Binding-site contacts:
Ligand atom C5 contacts residue PRO231 of chain 10.B at 3.4 Å (hydrophobic).
Ligand atom C4 contacts residue ASP232 of chain 10.B at 3.5 Å.
Ligand atom O1B contacts residue ASP91 of chain 10.B at 3.8 Å.
Ligand atom C4 contacts residue ARG104 of chain 10.B at 3.7 Å.
Ligand atom O7 contacts residue PRO274 of chain 10.A at 3.5 Å.
Ligand atom C4 contacts residue PRO274 of chain 10.A at 3.8 Å (hydrophobic).
Ligand atom N5 contacts residue ASN275 of chain 10.A at 3.5 Å (h-bond).
Ligand atom C11 contacts residue PRO231 of chain 10.B at 3.5 Å (hydrophobic).
Ligand atom O1B contacts residue ARG104 of chain 10.B at 2.4 Å (salt-bridge).
Ligand atom C5 contacts residue ASN275 of chain 10.A at 3.5 Å.
Ligand atom C11 contacts residue ILE233 of chain 10.B at 3.5 Å (hydrophobic).
Ligand atom O10 contacts residue LYS270 of chain 10.A at 3.0 Å (salt-bridge).
Ligand atom C4 contacts residue ASP91 of chain 10.B at 3.4 Å.
Ligand atom C4 contacts residue ASN275 of chain 10.A at 3.7 Å.
Ligand atom O3 contacts residue PRO274 of chain 10.A at 3.6 Å.
Ligand atom C7 contacts residue ASN180 of chain 10.B at 3.5 Å.
Ligand atom O6 contacts residue ASP91 of chain 10.B at 3.2 Å.
Ligand atom O7 contacts residue ASN180 of chain 10.B at 3.2 Å (h-bond).
Ligand atom C3 contacts residue PRO274 of chain 10.A at 3.7 Å (hydrophobic).
Ligand atom C10 contacts residue ASP232 of chain 10.B at 3.6 Å.
Ligand atom O4 contacts residue ASP232 of chain 10.B at 2.9 Å (salt-bridge).
Ligand atom C4 contacts residue PRO231 of chain 10.B at 3.4 Å (hydrophobic).
Ligand atom O4 contacts residue ASP91 of chain 10.B at 2.4 Å (salt-bridge).
Ligand atom C10 contacts residue PRO231 of chain 10.B at 3.5 Å (hydrophobic).
Ligand atom C1 contacts residue ARG104 of chain 10.B at 3.4 Å.
Ligand atom C8 contacts residue ASN180 of chain 10.B at 3.0 Å.
Ligand atom C6 contacts residue PRO231 of chain 10.B at 3.8 Å (hydrophobic).
Ligand atom C10 contacts residue LYS270 of chain 10.A at 3.6 Å.
Ligand atom O3 contacts residue GLY282 of chain 10.A at 3.3 Å.
Ligand atom C3 contacts residue ARG104 of chain 10.B at 3.8 Å.
Ligand atom C10 contacts residue ASN275 of chain 10.A at 3.2 Å.
Ligand atom O7 contacts residue LYS270 of chain 10.A at 3.4 Å (salt-bridge).
Ligand atom C11 contacts residue GLY234 of chain 10.B at 3.7 Å.
Ligand atom O10 contacts residue ASN275 of chain 10.A at 2.7 Å (h-bond).
Ligand atom O4 contacts residue ASN275 of chain 10.A at 2.8 Å (h-bond).
Ligand atom O6 contacts residue PRO274 of chain 10.A at 3.8 Å.
Ligand atom N5 contacts residue PRO231 of chain 10.B at 2.6 Å (h-bond).
Ligand atom C11 contacts residue ASP232 of chain 10.B at 3.4 Å.
Ligand atom O4 contacts residue ARG95 of chain 10.B at 3.3 Å (salt-bridge).
Ligand atom C3 contacts residue ARG95 of chain 10.B at 3.8 Å.

Sequence of chain 10.B:
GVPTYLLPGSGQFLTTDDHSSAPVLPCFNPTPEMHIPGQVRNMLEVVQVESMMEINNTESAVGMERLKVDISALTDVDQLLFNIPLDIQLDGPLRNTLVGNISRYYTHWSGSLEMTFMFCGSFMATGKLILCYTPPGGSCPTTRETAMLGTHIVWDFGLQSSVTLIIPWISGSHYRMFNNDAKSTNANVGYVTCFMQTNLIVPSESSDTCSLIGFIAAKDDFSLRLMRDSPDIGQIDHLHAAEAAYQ

The protein below binds the small molecule below.
Small molecule (SMILES): CC(=O)N[C@@H]1[C@@H](O)[C@H](O[C@@H]2O[C@H](CO[C@]3(C(=O)O)C[C@H](O)[C@@H](NC(C)=O)[C@H]([C@H](O)[C@H](O)CO)O3)[C@H](O)[C@H](O)[C@H]2O)[C@@H](CO)O[C@H]1O

Sequence of chain 10.A:
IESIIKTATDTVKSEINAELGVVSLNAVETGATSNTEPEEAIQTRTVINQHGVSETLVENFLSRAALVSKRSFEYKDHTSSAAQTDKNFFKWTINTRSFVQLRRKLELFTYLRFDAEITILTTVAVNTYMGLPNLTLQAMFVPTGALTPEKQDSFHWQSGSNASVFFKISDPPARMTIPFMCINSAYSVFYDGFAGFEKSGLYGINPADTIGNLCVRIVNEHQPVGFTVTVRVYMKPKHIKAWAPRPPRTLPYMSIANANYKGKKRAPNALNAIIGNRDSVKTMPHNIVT